This protein binds this small molecule.
Small molecule (SMILES): O=C(NC[C@H](O)CNCC1CCCCC1)C(c1ccccc1)c1ccccc1

Binding-site contacts:
Ligand atom C08 contacts residue ALA328 of chain 1.A at 3.8 Å (hydrophobic).
Ligand atom C05 contacts residue TYR332 of chain 1.A at 3.6 Å (hydrophobic).
Ligand atom C27 contacts residue VAL288 of chain 1.A at 3.9 Å (hydrophobic).
Ligand atom C26 contacts residue PHE398 of chain 1.A at 4.0 Å (hydrophobic).
Ligand atom C05 contacts residue ASP70 of chain 1.A at 3.7 Å.
Ligand atom C27 contacts residue LEU286 of chain 1.A at 3.9 Å (hydrophobic).
Ligand atom C12 contacts residue THR120 of chain 1.A at 3.1 Å.
Ligand atom C08 contacts residue MET437 of chain 1.A at 3.8 Å (hydrophobic).
Ligand atom C21 contacts residue PRO285 of chain 1.A at 3.5 Å (hydrophobic).
Ligand atom C20 contacts residue PHE329 of chain 1.A at 3.3 Å (hydrophobic).
Ligand atom C28 contacts residue LEU286 of chain 1.A at 3.8 Å (hydrophobic).
Ligand atom C07 contacts residue TRP430 of chain 1.A at 3.7 Å (hydrophobic).
Ligand atom C22 contacts residue PHE329 of chain 1.A at 3.9 Å (hydrophobic).
Ligand atom C07 contacts residue TYR332 of chain 1.A at 3.8 Å (hydrophobic).
Ligand atom O15 contacts residue GOA1 of chain 1.K at 3.0 Å (h-bond).
Ligand atom C24 contacts residue PHE329 of chain 1.A at 3.8 Å (hydrophobic).
Ligand atom C28 contacts residue GLY117 of chain 1.A at 3.9 Å.
Ligand atom C25 contacts residue SER198 of chain 1.A at 3.4 Å.
Ligand atom C03 contacts residue ASP70 of chain 1.A at 3.9 Å.
Ligand atom O01 contacts residue ASP70 of chain 1.A at 3.4 Å.
Ligand atom N04 contacts residue GOA1 of chain 1.K at 3.1 Å (h-bond).
Ligand atom C17 contacts residue PRO285 of chain 1.A at 4.0 Å (hydrophobic).
Ligand atom C17 contacts residue PHE329 of chain 1.A at 3.7 Å (hydrophobic).
Ligand atom C12 contacts residue GLY116 of chain 1.A at 3.9 Å.
Ligand atom C21 contacts residue PHE329 of chain 1.A at 3.6 Å (hydrophobic).
Ligand atom C22 contacts residue PRO285 of chain 1.A at 3.0 Å (hydrophobic).
Ligand atom C26 contacts residue TRP231 of chain 1.A at 3.5 Å (hydrophobic).
Ligand atom O01 contacts residue THR120 of chain 1.A at 3.8 Å.
Ligand atom C25 contacts residue PHE398 of chain 1.A at 3.8 Å (hydrophobic).
Ligand atom C12 contacts residue GOA1 of chain 1.K at 4.0 Å.
Ligand atom C08 contacts residue TRP430 of chain 1.A at 3.8 Å (hydrophobic).
Ligand atom C19 contacts residue PHE329 of chain 1.A at 3.3 Å (hydrophobic).
Ligand atom C06 contacts residue TRP82 of chain 1.A at 3.8 Å (hydrophobic).
Ligand atom C21 contacts residue TYR332 of chain 1.A at 3.9 Å (hydrophobic).
Ligand atom C20 contacts residue TYR332 of chain 1.A at 3.4 Å (hydrophobic).
Ligand atom C18 contacts residue PHE329 of chain 1.A at 3.3 Å (hydrophobic).
Ligand atom C03 contacts residue GOA1 of chain 1.K at 3.2 Å.
Ligand atom C09 contacts residue HIS438 of chain 1.A at 3.4 Å.
Ligand atom C11 contacts residue GOA1 of chain 1.K at 3.2 Å.
Ligand atom C27 contacts residue TRP231 of chain 1.A at 3.8 Å (hydrophobic).

Sequence of chain 1.A:
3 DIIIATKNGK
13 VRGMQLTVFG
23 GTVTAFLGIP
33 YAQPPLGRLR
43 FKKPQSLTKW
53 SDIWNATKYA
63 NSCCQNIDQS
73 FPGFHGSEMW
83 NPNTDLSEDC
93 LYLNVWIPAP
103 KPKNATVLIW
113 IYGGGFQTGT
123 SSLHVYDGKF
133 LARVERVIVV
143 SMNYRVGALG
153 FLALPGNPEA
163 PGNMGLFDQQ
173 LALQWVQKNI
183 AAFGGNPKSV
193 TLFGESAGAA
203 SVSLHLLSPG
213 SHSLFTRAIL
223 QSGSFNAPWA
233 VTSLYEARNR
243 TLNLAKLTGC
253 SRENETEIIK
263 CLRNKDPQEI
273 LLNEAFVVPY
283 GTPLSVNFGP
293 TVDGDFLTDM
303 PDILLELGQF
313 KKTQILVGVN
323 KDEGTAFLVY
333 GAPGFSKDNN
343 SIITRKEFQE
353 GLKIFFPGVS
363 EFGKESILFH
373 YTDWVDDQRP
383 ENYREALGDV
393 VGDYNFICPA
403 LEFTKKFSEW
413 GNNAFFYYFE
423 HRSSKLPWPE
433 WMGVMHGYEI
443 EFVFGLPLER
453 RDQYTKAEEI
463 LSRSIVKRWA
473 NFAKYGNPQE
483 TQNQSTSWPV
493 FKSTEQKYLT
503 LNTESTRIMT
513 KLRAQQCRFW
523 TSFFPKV